Sequence of chain 1.A:
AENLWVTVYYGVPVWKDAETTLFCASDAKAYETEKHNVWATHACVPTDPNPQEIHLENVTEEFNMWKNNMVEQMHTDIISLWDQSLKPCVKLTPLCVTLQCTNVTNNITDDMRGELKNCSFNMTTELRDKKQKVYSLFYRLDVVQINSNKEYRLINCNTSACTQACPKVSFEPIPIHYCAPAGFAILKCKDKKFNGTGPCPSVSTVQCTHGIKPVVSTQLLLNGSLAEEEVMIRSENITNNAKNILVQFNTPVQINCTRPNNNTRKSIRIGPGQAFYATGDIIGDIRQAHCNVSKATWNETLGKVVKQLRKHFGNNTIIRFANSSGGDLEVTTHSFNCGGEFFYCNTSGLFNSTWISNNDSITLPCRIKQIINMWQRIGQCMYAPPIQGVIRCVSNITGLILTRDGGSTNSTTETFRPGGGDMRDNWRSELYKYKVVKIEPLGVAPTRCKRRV

The protein below binds the small molecule below.
Small molecule (SMILES): CC(=O)N[C@H]1[C@H](O[C@H]2[C@H](O)[C@@H](NC(C)=O)CO[C@@H]2CO)O[C@H](CO)[C@@H](O[C@@H]2O[C@H](CO)[C@@H](O)[C@H](O)[C@@H]2O)[C@@H]1O

Binding-site contacts:
Ligand atom O6 contacts residue ASN416 of chain 1.A at 4.4 Å.
Ligand atom C1 contacts residue PRO261 of chain 1.A at 4.2 Å (hydrophobic).
Ligand atom O5 contacts residue PRO261 of chain 1.A at 4.3 Å.
Ligand atom C8 contacts residue SER415 of chain 1.A at 4.2 Å.
Ligand atom C8 contacts residue GLN263 of chain 1.A at 3.4 Å.
Ligand atom O7 contacts residue PRO261 of chain 1.A at 4.4 Å.
Ligand atom O7 contacts residue ASN416 of chain 1.A at 3.9 Å.
Ligand atom C7 contacts residue ASN416 of chain 1.A at 3.8 Å.
Ligand atom C1 contacts residue ASN416 of chain 1.A at 1.4 Å.
Ligand atom C5 contacts residue ASN416 of chain 1.A at 3.6 Å.
Ligand atom C8 contacts residue ASN416 of chain 1.A at 4.4 Å.
Ligand atom C8 contacts residue VAL414 of chain 1.A at 4.1 Å (hydrophobic).
Ligand atom C6 contacts residue LEU235 of chain 1.A at 4.2 Å (hydrophobic).
Ligand atom N2 contacts residue ASN416 of chain 1.A at 2.9 Å (h-bond).
Ligand atom C3 contacts residue ASN416 of chain 1.A at 3.7 Å.
Ligand atom O5 contacts residue ASN416 of chain 1.A at 2.3 Å (h-bond).
Ligand atom C4 contacts residue ASN416 of chain 1.A at 4.0 Å.
Ligand atom O6 contacts residue LEU235 of chain 1.A at 4.3 Å.
Ligand atom C2 contacts residue ASN416 of chain 1.A at 2.3 Å.